Sequence of chain 1.A:
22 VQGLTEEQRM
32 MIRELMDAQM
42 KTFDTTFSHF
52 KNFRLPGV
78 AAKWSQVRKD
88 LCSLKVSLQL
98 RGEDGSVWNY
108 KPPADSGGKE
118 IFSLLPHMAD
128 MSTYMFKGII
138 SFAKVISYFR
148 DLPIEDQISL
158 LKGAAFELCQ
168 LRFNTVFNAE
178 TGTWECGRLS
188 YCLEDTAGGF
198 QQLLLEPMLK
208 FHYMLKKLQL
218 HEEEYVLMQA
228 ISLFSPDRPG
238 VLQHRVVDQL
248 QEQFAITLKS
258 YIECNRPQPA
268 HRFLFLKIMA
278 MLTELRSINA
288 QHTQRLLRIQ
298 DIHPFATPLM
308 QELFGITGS

Binding-site contacts:
Ligand atom C10 contacts residue LEU293 of chain 1.A at 3.9 Å (hydrophobic).
Ligand atom O3 contacts residue PHE311 of chain 1.A at 4.2 Å.
Ligand atom O17 contacts residue ASP87 of chain 1.A at 3.0 Å (salt-bridge).
Ligand atom C14 contacts residue ILE296 of chain 1.A at 4.3 Å (hydrophobic).
Ligand atom C13 contacts residue ARG292 of chain 1.A at 4.3 Å.
Ligand atom O3 contacts residue MET307 of chain 1.A at 3.8 Å.
Ligand atom C1 contacts residue LEU293 of chain 1.A at 3.6 Å (hydrophobic).
Ligand atom C15 contacts residue LEU88 of chain 1.A at 4.2 Å (hydrophobic).
Ligand atom C7 contacts residue MET125 of chain 1.A at 3.4 Å (hydrophobic).
Ligand atom C17 contacts residue ASP87 of chain 1.A at 3.4 Å.
Ligand atom C2 contacts residue LEU293 of chain 1.A at 3.9 Å (hydrophobic).
Ligand atom C9 contacts residue LEU293 of chain 1.A at 4.4 Å (hydrophobic).
Ligand atom C6 contacts residue MET125 of chain 1.A at 3.7 Å (hydrophobic).
Ligand atom C14 contacts residue MET125 of chain 1.A at 4.2 Å (hydrophobic).
Ligand atom C1 contacts residue HIS289 of chain 1.A at 4.3 Å.
Ligand atom C2 contacts residue PHE311 of chain 1.A at 4.2 Å (hydrophobic).
Ligand atom C12 contacts residue HIS289 of chain 1.A at 3.9 Å.
Ligand atom C18 contacts residue ARG292 of chain 1.A at 4.3 Å.
Ligand atom C4 contacts residue MET307 of chain 1.A at 4.0 Å (hydrophobic).
Ligand atom C5 contacts residue LEU293 of chain 1.A at 4.3 Å (hydrophobic).
Ligand atom O3 contacts residue PHE133 of chain 1.A at 3.3 Å.
Ligand atom O17 contacts residue SER90 of chain 1.A at 4.2 Å.
Ligand atom C12 contacts residue ARG292 of chain 1.A at 3.7 Å.
Ligand atom C4 contacts residue SER129 of chain 1.A at 3.2 Å.
Ligand atom C3 contacts residue MET307 of chain 1.A at 3.9 Å (hydrophobic).
Ligand atom C8 contacts residue MET125 of chain 1.A at 4.0 Å (hydrophobic).
Ligand atom O3 contacts residue SER129 of chain 1.A at 2.7 Å (h-bond).
Ligand atom C3 contacts residue LEU293 of chain 1.A at 4.3 Å (hydrophobic).
Ligand atom O17 contacts residue ARG292 of chain 1.A at 2.4 Å (salt-bridge).
Ligand atom C15 contacts residue MET125 of chain 1.A at 3.5 Å (hydrophobic).
Ligand atom C3 contacts residue SER129 of chain 1.A at 3.2 Å.
Ligand atom C16 contacts residue ASP87 of chain 1.A at 3.8 Å.
Ligand atom C6 contacts residue PHE302 of chain 1.A at 4.2 Å (hydrophobic).
Ligand atom C7 contacts residue LEU122 of chain 1.A at 3.6 Å (hydrophobic).
Ligand atom C18 contacts residue HIS289 of chain 1.A at 3.5 Å.
Ligand atom C7 contacts residue PHE302 of chain 1.A at 4.2 Å (hydrophobic).
Ligand atom C16 contacts residue LEU88 of chain 1.A at 3.8 Å (hydrophobic).
Ligand atom C17 contacts residue ARG292 of chain 1.A at 3.7 Å.
Ligand atom C11 contacts residue HIS289 of chain 1.A at 3.7 Å.
Ligand atom C13 contacts residue HIS289 of chain 1.A at 4.4 Å.

A small-molecule ligand and the protein it binds are described below.
Small molecule (SMILES): C[C@]12CC[C@@H]3c4ccc(O)cc4CC[C@H]3[C@@H]1CC[C@@H]2O